Sequence of chain 1.E:
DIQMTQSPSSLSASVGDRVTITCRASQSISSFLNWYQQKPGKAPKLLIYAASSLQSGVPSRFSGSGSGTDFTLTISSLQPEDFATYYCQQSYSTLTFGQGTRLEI

A small-molecule ligand and the protein it binds are described below.
Small molecule (SMILES): CC(=O)N[C@H]1[C@H](O[C@H]2[C@H](O)[C@@H](NC(C)=O)CO[C@@H]2CO)O[C@H](CO)[C@@H](O[C@@H]2O[C@H](CO[C@H]3O[C@H](CO[C@H]4O[C@H](CO)[C@@H](O)[C@H](O)[C@@H]4O)[C@@H](O)[C@H](O)[C@@H]3O)[C@@H](O)[C@H](O[C@H]3O[C@H](CO)[C@@H](O)[C@H](O)[C@@H]3O)[C@@H]2O)[C@@H]1O

Sequence of chain 1.I:
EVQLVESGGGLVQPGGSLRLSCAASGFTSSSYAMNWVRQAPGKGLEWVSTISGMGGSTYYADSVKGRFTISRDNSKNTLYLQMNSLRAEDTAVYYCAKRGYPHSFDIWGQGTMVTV

Sequence of chain 1.C:
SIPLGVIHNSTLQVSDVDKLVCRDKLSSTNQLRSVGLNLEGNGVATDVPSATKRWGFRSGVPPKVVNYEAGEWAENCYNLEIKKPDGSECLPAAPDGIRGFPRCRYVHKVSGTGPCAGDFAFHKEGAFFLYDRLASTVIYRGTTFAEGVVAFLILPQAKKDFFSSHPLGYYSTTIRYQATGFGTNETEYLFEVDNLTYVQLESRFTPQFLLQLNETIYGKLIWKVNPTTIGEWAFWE

Binding-site contacts:
Ligand atom C2 contacts residue ASN61 of chain 1.O at 2.4 Å.
Ligand atom C3 contacts residue TYR101 of chain 1.I at 3.4 Å (hydrophobic).
Ligand atom C8 contacts residue GLU126 of chain 1.C at 3.6 Å.
Ligand atom O2 contacts residue ARG99 of chain 1.I at 3.7 Å.
Ligand atom O2 contacts residue LYS98 of chain 1.I at 3.4 Å (salt-bridge).
Ligand atom O5 contacts residue ASN61 of chain 1.O at 2.3 Å (h-bond).
Ligand atom O4 contacts residue ASP106 of chain 1.I at 3.4 Å (salt-bridge).
Ligand atom C8 contacts residue THR64 of chain 1.O at 3.6 Å.
Ligand atom O5 contacts residue GLY100 of chain 1.I at 3.6 Å.
Ligand atom O6 contacts residue TYR101 of chain 1.I at 3.6 Å.
Ligand atom C2 contacts residue TYR101 of chain 1.I at 3.6 Å (hydrophobic).
Ligand atom C4 contacts residue ASP106 of chain 1.I at 3.2 Å.
Ligand atom O3 contacts residue ASP106 of chain 1.I at 2.7 Å (salt-bridge).
Ligand atom O5 contacts residue TYR101 of chain 1.I at 2.9 Å (h-bond).
Ligand atom C6 contacts residue TYR49 of chain 1.E at 3.6 Å (hydrophobic).
Ligand atom C3 contacts residue ASP106 of chain 1.I at 3.5 Å.
Ligand atom O3 contacts residue TYR101 of chain 1.I at 3.1 Å (h-bond).
Ligand atom C7 contacts residue ASN61 of chain 1.O at 3.3 Å.
Ligand atom C5 contacts residue ASN61 of chain 1.O at 3.6 Å.
Ligand atom O3 contacts residue GLU126 of chain 1.C at 3.4 Å (salt-bridge).
Ligand atom O6 contacts residue TYR101 of chain 1.I at 2.8 Å (h-bond).
Ligand atom O6 contacts residue GLY100 of chain 1.I at 3.3 Å.
Ligand atom O4 contacts residue GLN55 of chain 1.E at 3.7 Å.
Ligand atom O7 contacts residue LEU40 of chain 1.C at 3.3 Å.
Ligand atom N2 contacts residue ASN61 of chain 1.O at 2.9 Å (h-bond).
Ligand atom C1 contacts residue TYR101 of chain 1.I at 3.5 Å (hydrophobic).
Ligand atom C6 contacts residue TYR101 of chain 1.I at 3.5 Å (hydrophobic).
Ligand atom C4 contacts residue TYR101 of chain 1.I at 3.5 Å (hydrophobic).
Ligand atom O6 contacts residue SER104 of chain 1.I at 2.7 Å (h-bond).
Ligand atom C5 contacts residue GLU126 of chain 1.C at 3.7 Å.
Ligand atom O6 contacts residue TYR49 of chain 1.E at 3.5 Å (h-bond).
Ligand atom O2 contacts residue GLY100 of chain 1.I at 3.6 Å.
Ligand atom O3 contacts residue LYS98 of chain 1.I at 3.4 Å (salt-bridge).
Ligand atom O7 contacts residue ASN61 of chain 1.O at 3.3 Å (h-bond).
Ligand atom C8 contacts residue VAL150 of chain 1.C at 3.7 Å (hydrophobic).
Ligand atom C1 contacts residue ASN61 of chain 1.O at 1.4 Å.
Ligand atom C1 contacts residue TYR101 of chain 1.I at 3.7 Å (hydrophobic).
Ligand atom O3 contacts residue LYS125 of chain 1.C at 3.2 Å.
Ligand atom O6 contacts residue PRO102 of chain 1.I at 3.5 Å.
Ligand atom O2 contacts residue ASP106 of chain 1.I at 3.5 Å (salt-bridge).

Sequence of chain 1.O:
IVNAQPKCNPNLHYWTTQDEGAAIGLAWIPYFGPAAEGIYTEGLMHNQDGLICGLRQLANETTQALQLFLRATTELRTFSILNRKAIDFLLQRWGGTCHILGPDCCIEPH